Binding-site contacts:
Ligand atom C08 contacts residue ASP650 of chain 1.A at 3.5 Å.
Ligand atom C24 contacts residue SER298 of chain 1.A at 3.8 Å.
Ligand atom C21 contacts residue ASP261 of chain 1.A at 4.0 Å.
Ligand atom C25 contacts residue TYR262 of chain 1.A at 3.7 Å (hydrophobic).
Ligand atom C10 contacts residue ILE258 of chain 1.A at 3.5 Å (hydrophobic).
Ligand atom O14 contacts residue ILE302 of chain 1.A at 3.4 Å.
Ligand atom C13 contacts residue VAL643 of chain 1.A at 3.5 Å (hydrophobic).
Ligand atom O11 contacts residue ILE258 of chain 1.A at 3.8 Å.
Ligand atom S23 contacts residue PHE654 of chain 1.A at 3.4 Å.
Ligand atom O14 contacts residue LEU647 of chain 1.A at 3.2 Å (h-bond).
Ligand atom C13 contacts residue LEU647 of chain 1.A at 3.6 Å (hydrophobic).
Ligand atom C09 contacts residue ILE258 of chain 1.A at 3.9 Å (hydrophobic).
Ligand atom C02 contacts residue ASP650 of chain 1.A at 3.8 Å.
Ligand atom C07 contacts residue ASP650 of chain 1.A at 3.8 Å.
Ligand atom C04 contacts residue ASP650 of chain 1.A at 3.3 Å.
Ligand atom C24 contacts residue PHE654 of chain 1.A at 3.8 Å (hydrophobic).
Ligand atom C06 contacts residue ASP650 of chain 1.A at 3.5 Å.
Ligand atom N05 contacts residue ASP650 of chain 1.A at 2.6 Å (salt-bridge).
Ligand atom S23 contacts residue PHE265 of chain 1.A at 3.5 Å.
Ligand atom C22 contacts residue PHE654 of chain 1.A at 3.7 Å (hydrophobic).
Ligand atom C24 contacts residue TYR262 of chain 1.A at 3.9 Å (hydrophobic).
Ligand atom C03 contacts residue ASP650 of chain 1.A at 3.4 Å.
Ligand atom C12 contacts residue ILE254 of chain 1.A at 3.9 Å (hydrophobic).
Ligand atom C17 contacts residue TYR651 of chain 1.A at 3.5 Å (hydrophobic).
Ligand atom C15 contacts residue ILE258 of chain 1.A at 3.5 Å (hydrophobic).
Ligand atom C18 contacts residue ASP650 of chain 1.A at 3.2 Å.
Ligand atom C16 contacts residue LEU647 of chain 1.A at 3.7 Å (hydrophobic).
Ligand atom O11 contacts residue ILE254 of chain 1.A at 3.5 Å.
Ligand atom C01 contacts residue PHE654 of chain 1.A at 3.9 Å (hydrophobic).
Ligand atom C08 contacts residue LEU647 of chain 1.A at 3.3 Å (hydrophobic).
Ligand atom C25 contacts residue SER298 of chain 1.A at 3.2 Å.
Ligand atom C24 contacts residue VAL295 of chain 1.A at 3.9 Å (hydrophobic).
Ligand atom C13 contacts residue GLY646 of chain 1.A at 3.7 Å.
Ligand atom C06 contacts residue TYR651 of chain 1.A at 3.4 Å (hydrophobic).
Ligand atom C20 contacts residue ALA687 of chain 1.A at 3.8 Å (hydrophobic).
Ligand atom C09 contacts residue LEU647 of chain 1.A at 3.4 Å (hydrophobic).
Ligand atom O14 contacts residue GLY646 of chain 1.A at 3.2 Å.
Ligand atom C04 contacts residue ASP261 of chain 1.A at 3.8 Å.
Ligand atom C17 contacts residue ASP650 of chain 1.A at 3.1 Å.
Ligand atom C15 contacts residue LEU647 of chain 1.A at 3.7 Å (hydrophobic).

This protein binds this small molecule.
Small molecule (SMILES): c1cc2c(s1)CCOC21CCN(Cc2ccc3c(c2)OCCO3)CC1

Sequence of chain 1.A:
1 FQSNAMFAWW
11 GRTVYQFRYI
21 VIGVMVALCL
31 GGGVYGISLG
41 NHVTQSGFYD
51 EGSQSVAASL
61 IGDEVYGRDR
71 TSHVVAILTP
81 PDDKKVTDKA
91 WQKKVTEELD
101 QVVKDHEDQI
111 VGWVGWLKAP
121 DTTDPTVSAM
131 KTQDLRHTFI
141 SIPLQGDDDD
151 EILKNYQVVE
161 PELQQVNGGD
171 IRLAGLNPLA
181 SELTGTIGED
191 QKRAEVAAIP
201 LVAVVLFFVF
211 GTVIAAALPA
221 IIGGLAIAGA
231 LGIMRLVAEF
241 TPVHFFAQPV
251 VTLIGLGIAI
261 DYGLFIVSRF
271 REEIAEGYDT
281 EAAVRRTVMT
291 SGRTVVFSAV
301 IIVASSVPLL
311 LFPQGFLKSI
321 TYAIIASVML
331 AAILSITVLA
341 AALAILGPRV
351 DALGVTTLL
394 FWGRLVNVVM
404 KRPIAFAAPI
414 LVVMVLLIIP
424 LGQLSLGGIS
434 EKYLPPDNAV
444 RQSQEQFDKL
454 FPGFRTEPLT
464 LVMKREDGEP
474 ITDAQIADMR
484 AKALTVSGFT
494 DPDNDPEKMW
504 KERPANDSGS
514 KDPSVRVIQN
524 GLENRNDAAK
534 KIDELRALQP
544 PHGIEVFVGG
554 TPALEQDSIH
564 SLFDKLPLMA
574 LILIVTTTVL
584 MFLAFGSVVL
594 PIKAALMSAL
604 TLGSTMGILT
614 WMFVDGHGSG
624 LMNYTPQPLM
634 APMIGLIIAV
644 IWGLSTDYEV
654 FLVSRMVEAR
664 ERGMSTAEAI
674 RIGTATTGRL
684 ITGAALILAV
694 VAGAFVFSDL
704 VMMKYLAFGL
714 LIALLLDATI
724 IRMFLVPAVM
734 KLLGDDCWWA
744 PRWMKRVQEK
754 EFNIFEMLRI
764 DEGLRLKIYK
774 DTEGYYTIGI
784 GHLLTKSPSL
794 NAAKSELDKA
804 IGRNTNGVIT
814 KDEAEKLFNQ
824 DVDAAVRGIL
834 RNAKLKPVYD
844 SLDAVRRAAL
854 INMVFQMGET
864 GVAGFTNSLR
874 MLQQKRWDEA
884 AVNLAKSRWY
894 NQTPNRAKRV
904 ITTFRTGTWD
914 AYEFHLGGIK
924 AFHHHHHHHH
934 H